Sequence of chain 1.C:
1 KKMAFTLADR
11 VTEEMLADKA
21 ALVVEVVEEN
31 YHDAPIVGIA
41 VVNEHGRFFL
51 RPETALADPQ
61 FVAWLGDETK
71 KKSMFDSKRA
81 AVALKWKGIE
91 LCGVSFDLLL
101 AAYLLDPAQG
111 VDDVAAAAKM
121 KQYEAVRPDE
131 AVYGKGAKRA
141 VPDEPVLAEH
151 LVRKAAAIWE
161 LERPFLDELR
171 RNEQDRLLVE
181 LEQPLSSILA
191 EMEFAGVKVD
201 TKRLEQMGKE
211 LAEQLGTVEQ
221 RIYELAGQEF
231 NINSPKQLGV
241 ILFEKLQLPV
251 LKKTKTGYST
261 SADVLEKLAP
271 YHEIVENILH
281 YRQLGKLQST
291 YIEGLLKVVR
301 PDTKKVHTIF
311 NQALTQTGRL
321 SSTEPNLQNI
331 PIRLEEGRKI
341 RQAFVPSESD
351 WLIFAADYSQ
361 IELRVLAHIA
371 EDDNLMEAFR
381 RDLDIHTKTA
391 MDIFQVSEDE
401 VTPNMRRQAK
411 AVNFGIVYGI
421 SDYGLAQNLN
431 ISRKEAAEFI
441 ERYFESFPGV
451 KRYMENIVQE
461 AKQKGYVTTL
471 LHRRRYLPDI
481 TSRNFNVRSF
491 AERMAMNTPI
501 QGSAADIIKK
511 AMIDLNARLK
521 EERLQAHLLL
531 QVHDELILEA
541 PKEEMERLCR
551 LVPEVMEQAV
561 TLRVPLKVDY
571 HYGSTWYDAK

Binding-site contacts:
Ligand atom O1 contacts residue GLU492 of chain 1.C at 4.2 Å.
Ligand atom O3 contacts residue VAL458 of chain 1.C at 3.9 Å.
Ligand atom O3 contacts residue GLU455 of chain 1.C at 4.3 Å.
Ligand atom O2 contacts residue ARG488 of chain 1.C at 3.1 Å (salt-bridge).
Ligand atom C2 contacts residue GLU492 of chain 1.C at 3.6 Å.
Ligand atom C1 contacts residue GLU492 of chain 1.C at 3.5 Å.
Ligand atom C4 contacts residue LYS462 of chain 1.C at 3.5 Å.
Ligand atom C3 contacts residue LYS462 of chain 1.C at 3.9 Å.
Ligand atom C2 contacts residue ARG488 of chain 1.C at 4.0 Å.
Ligand atom O3 contacts residue GLU492 of chain 1.C at 3.7 Å.
Ligand atom O2 contacts residue GLU492 of chain 1.C at 2.6 Å (salt-bridge).
Ligand atom O3 contacts residue ILE480 of chain 1.C at 4.4 Å.
Ligand atom C3 contacts residue GLU492 of chain 1.C at 3.6 Å.
Ligand atom O4 contacts residue GLU455 of chain 1.C at 3.5 Å.
Ligand atom O3 contacts residue ARG488 of chain 1.C at 3.7 Å.
Ligand atom C1 contacts residue GLU492 of chain 1.C at 4.3 Å.
Ligand atom O4 contacts residue LYS462 of chain 1.C at 2.8 Å (salt-bridge).
Ligand atom O3 contacts residue LYS462 of chain 1.C at 3.1 Å (salt-bridge).
Ligand atom O2 contacts residue GLU492 of chain 1.C at 3.9 Å.

This protein binds this small molecule.
Small molecule (SMILES): OC[C@H]1O[C@@](CO)(O[C@H]2O[C@H](CO)[C@@H](O)[C@H](O)[C@H]2O)[C@@H](O)[C@@H]1O